This protein binds this small molecule.
Small molecule (SMILES): O=c1[nH]cnc2c1ncn2[C@@H]1O[C@H](COP(=O)(O)O)[C@@H](O)[C@H]1O

Sequence of chain 1.B:
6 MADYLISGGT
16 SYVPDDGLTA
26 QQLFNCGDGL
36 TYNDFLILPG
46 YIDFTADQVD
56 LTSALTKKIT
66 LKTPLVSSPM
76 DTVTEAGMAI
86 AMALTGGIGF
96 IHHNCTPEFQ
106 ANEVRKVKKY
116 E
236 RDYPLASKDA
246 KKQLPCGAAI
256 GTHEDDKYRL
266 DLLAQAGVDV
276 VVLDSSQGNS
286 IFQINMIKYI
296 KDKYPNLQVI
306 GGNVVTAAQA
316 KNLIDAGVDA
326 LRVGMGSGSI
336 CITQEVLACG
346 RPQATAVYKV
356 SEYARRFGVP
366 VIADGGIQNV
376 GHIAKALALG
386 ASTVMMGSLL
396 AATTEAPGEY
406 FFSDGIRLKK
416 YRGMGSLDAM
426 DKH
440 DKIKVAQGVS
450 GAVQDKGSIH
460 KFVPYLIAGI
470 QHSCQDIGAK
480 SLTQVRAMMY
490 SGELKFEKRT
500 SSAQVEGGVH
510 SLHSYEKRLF

Binding-site contacts:
Ligand atom C4 contacts residue NAD1 of chain 1.L at 3.5 Å.
Ligand atom O2P contacts residue SER334 of chain 1.B at 3.0 Å (h-bond).
Ligand atom O1P contacts residue TYR416 of chain 1.B at 2.4 Å (h-bond).
Ligand atom N1 contacts residue CYS336 of chain 1.B at 2.9 Å (h-bond).
Ligand atom C2 contacts residue NAD1 of chain 1.L at 3.3 Å.
Ligand atom P contacts residue SER334 of chain 1.B at 3.4 Å.
Ligand atom O6 contacts residue GLY447 of chain 1.B at 3.5 Å.
Ligand atom P contacts residue TYR416 of chain 1.B at 3.6 Å.
Ligand atom O2' contacts residue NAD1 of chain 1.L at 3.6 Å (h-bond).
Ligand atom N1 contacts residue NAD1 of chain 1.L at 3.4 Å.
Ligand atom O5' contacts residue GLY333 of chain 1.B at 3.5 Å.
Ligand atom C2 contacts residue CYS336 of chain 1.B at 1.8 Å (hydrophobic).
Ligand atom C4 contacts residue ILE335 of chain 1.B at 3.4 Å (hydrophobic).
Ligand atom C3' contacts residue SER73 of chain 1.B at 3.3 Å.
Ligand atom O6 contacts residue GLY418 of chain 1.B at 3.5 Å.
Ligand atom O6 contacts residue MET419 of chain 1.B at 3.3 Å (h-bond).
Ligand atom C5 contacts residue ILE335 of chain 1.B at 3.4 Å (hydrophobic).
Ligand atom O3P contacts residue GLY392 of chain 1.B at 2.8 Å (h-bond).
Ligand atom C6 contacts residue NAD1 of chain 1.L at 3.6 Å.
Ligand atom N3 contacts residue CYS336 of chain 1.B at 2.6 Å (h-bond).
Ligand atom O3' contacts residue SER73 of chain 1.B at 2.6 Å (h-bond).
Ligand atom O3' contacts residue ARG327 of chain 1.B at 3.2 Å (salt-bridge).
Ligand atom N1 contacts residue GLN446 of chain 1.B at 2.8 Å (h-bond).
Ligand atom O2' contacts residue ARG327 of chain 1.B at 3.2 Å (salt-bridge).
Ligand atom O6 contacts residue GLY420 of chain 1.B at 2.6 Å (h-bond).
Ligand atom O1P contacts residue SER393 of chain 1.B at 2.8 Å (h-bond).
Ligand atom C3' contacts residue ASP369 of chain 1.B at 3.5 Å.
Ligand atom O1P contacts residue SER334 of chain 1.B at 2.5 Å (h-bond).
Ligand atom O2P contacts residue GLY371 of chain 1.B at 3.0 Å (h-bond).
Ligand atom C2 contacts residue GLN446 of chain 1.B at 3.5 Å.
Ligand atom N7 contacts residue MET419 of chain 1.B at 2.9 Å (h-bond).
Ligand atom C4' contacts residue ASP369 of chain 1.B at 3.6 Å.
Ligand atom C6 contacts residue GLY420 of chain 1.B at 3.6 Å.
Ligand atom C2' contacts residue ARG327 of chain 1.B at 3.4 Å.
Ligand atom O3' contacts residue ASP369 of chain 1.B at 2.6 Å (salt-bridge).
Ligand atom O3P contacts residue SER393 of chain 1.B at 3.3 Å (h-bond).
Ligand atom O2P contacts residue GLY333 of chain 1.B at 3.4 Å.
Ligand atom N3 contacts residue NAD1 of chain 1.L at 3.3 Å.
Ligand atom O2' contacts residue ASP369 of chain 1.B at 2.5 Å (salt-bridge).
Ligand atom C5 contacts residue NAD1 of chain 1.L at 3.6 Å.